Sequence of chain 1.B:
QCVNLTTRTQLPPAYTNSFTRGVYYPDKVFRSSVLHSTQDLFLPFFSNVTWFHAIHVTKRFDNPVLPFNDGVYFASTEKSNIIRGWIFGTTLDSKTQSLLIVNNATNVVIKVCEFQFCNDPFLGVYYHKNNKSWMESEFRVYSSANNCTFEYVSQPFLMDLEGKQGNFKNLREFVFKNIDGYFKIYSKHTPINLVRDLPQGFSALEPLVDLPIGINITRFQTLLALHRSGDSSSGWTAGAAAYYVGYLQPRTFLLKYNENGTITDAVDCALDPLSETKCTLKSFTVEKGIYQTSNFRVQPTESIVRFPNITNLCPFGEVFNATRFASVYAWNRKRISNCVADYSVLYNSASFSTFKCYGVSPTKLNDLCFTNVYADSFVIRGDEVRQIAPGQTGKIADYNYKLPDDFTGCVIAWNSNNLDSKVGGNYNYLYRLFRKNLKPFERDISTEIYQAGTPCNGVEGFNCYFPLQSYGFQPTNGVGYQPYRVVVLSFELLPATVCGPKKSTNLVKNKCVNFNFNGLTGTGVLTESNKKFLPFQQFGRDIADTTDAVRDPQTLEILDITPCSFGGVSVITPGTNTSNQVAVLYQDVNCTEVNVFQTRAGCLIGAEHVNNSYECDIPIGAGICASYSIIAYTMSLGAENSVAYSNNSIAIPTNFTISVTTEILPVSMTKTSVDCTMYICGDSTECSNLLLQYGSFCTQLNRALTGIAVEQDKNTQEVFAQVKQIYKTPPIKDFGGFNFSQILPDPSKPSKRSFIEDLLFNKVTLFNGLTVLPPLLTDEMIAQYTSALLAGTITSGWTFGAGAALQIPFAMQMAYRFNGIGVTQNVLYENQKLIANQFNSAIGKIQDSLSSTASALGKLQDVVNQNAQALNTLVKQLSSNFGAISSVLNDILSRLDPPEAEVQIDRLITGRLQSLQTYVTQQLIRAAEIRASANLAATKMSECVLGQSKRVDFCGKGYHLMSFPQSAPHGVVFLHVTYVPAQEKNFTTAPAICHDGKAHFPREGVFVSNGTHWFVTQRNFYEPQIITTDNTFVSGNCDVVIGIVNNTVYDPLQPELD

This small molecule binds to this protein.
Small molecule (SMILES): CC(=O)N[C@@H]1[C@@H](O)[C@H](O)[C@@H](CO)O[C@H]1O

Binding-site contacts:
Ligand atom C7 contacts residue GLU132 of chain 1.B at 4.3 Å.
Ligand atom C7 contacts residue ASN164 of chain 1.B at 3.8 Å.
Ligand atom O5 contacts residue ASN165 of chain 1.B at 2.4 Å (h-bond).
Ligand atom C5 contacts residue ASN165 of chain 1.B at 3.7 Å.
Ligand atom C3 contacts residue ASN165 of chain 1.B at 3.8 Å.
Ligand atom O7 contacts residue ASN164 of chain 1.B at 3.3 Å (h-bond).
Ligand atom C7 contacts residue ASN165 of chain 1.B at 3.5 Å.
Ligand atom C8 contacts residue GLU132 of chain 1.B at 3.9 Å.
Ligand atom C2 contacts residue ASN165 of chain 1.B at 2.4 Å.
Ligand atom C4 contacts residue ASN165 of chain 1.B at 4.2 Å.
Ligand atom N2 contacts residue GLU132 of chain 1.B at 4.2 Å.
Ligand atom C1 contacts residue ASN165 of chain 1.B at 1.4 Å.
Ligand atom C8 contacts residue ASN164 of chain 1.B at 3.6 Å.
Ligand atom O7 contacts residue ASN165 of chain 1.B at 3.6 Å.
Ligand atom N2 contacts residue ASN165 of chain 1.B at 2.9 Å (h-bond).